This protein binds this small molecule.
Small molecule (SMILES): CC(=O)N[C@@H]1[C@@H](O)[C@H](O)[C@@H](CO)O[C@H]1O

Sequence of chain 1.D:
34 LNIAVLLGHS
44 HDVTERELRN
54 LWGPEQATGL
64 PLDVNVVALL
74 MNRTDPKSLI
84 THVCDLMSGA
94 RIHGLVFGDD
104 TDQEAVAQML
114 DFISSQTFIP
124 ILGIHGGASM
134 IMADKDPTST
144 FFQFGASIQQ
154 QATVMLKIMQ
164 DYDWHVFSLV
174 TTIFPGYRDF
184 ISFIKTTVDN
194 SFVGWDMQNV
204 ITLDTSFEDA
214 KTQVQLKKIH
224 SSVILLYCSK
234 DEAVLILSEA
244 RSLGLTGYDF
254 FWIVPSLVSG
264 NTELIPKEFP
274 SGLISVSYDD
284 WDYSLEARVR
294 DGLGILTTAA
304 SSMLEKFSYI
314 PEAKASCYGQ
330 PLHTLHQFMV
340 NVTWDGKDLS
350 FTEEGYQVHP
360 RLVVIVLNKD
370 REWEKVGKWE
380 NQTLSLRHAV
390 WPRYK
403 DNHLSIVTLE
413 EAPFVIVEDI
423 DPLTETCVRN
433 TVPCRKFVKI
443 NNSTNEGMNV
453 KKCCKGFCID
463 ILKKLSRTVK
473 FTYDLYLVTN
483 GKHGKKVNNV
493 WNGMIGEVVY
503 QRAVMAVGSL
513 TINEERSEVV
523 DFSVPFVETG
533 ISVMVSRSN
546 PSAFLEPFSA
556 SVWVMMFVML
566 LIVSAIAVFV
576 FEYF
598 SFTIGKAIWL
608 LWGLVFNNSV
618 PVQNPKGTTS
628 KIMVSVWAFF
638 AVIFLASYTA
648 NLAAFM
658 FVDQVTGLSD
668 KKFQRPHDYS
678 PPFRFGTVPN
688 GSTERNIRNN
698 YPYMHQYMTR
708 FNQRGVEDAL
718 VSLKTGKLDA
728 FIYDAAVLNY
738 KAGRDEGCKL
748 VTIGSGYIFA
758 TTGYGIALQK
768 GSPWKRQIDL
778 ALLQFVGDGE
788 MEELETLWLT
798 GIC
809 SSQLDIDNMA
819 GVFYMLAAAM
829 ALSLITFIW

Binding-site contacts:
Ligand atom O6 contacts residue GLN336 of chain 1.D at 3.7 Å.
Ligand atom C3 contacts residue ASN340 of chain 1.D at 3.8 Å.
Ligand atom O7 contacts residue ASN340 of chain 1.D at 4.0 Å.
Ligand atom O5 contacts residue ASN340 of chain 1.D at 2.4 Å (h-bond).
Ligand atom C4 contacts residue ASN340 of chain 1.D at 4.2 Å.
Ligand atom C1 contacts residue ASN340 of chain 1.D at 1.4 Å.
Ligand atom C8 contacts residue ASN340 of chain 1.D at 3.5 Å.
Ligand atom O6 contacts residue PHE337 of chain 1.D at 4.3 Å.
Ligand atom C5 contacts residue ASN340 of chain 1.D at 3.7 Å.
Ligand atom C2 contacts residue ASN340 of chain 1.D at 2.5 Å.
Ligand atom N2 contacts residue ASN340 of chain 1.D at 3.0 Å (h-bond).
Ligand atom C7 contacts residue ASN340 of chain 1.D at 3.3 Å.